A protein and the small-molecule ligand that binds it are described below.
Small molecule (SMILES): CC(=O)N[C@H]1[C@H](O[C@H]2[C@H](O)[C@@H](NC(C)=O)CO[C@@H]2CO)O[C@H](CO)[C@@H](O)[C@@H]1O

Sequence of chain 1.C:
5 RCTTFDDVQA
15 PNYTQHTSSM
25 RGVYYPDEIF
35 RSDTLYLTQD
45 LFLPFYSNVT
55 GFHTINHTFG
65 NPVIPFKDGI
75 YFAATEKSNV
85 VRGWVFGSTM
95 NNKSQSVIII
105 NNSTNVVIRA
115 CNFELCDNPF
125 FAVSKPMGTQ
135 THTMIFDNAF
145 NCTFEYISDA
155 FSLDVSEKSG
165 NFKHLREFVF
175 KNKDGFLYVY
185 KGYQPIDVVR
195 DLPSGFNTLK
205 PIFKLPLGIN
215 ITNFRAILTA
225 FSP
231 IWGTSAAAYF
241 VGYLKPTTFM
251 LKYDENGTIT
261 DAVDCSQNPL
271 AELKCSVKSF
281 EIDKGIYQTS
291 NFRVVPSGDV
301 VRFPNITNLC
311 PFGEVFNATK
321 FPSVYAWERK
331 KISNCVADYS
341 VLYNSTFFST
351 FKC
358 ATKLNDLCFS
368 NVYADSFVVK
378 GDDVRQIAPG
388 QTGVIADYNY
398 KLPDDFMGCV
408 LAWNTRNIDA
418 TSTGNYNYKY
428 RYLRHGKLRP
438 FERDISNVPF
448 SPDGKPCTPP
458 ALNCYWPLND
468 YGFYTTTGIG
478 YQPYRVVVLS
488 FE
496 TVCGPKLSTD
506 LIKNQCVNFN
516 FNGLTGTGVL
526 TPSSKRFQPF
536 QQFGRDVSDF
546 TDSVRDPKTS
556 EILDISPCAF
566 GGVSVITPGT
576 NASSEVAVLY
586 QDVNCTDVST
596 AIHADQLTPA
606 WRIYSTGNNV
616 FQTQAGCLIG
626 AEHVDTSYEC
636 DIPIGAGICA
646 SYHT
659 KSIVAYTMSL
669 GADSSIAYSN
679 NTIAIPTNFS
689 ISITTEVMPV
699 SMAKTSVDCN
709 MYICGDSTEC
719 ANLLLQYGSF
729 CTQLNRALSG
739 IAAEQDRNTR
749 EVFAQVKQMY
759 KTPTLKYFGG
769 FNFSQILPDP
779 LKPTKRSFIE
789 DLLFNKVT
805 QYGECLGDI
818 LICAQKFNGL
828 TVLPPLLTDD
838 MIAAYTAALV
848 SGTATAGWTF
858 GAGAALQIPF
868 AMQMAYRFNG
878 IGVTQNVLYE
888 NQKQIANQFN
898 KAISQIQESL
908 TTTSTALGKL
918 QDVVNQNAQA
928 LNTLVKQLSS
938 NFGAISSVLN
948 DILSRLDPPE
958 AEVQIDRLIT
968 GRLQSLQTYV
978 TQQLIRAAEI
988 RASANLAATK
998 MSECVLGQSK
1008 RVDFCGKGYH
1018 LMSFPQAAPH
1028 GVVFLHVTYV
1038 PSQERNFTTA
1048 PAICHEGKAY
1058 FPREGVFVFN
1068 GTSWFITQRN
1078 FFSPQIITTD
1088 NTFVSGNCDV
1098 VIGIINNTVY

Binding-site contacts:
Ligand atom C8 contacts residue GLU1041 of chain 1.B at 3.9 Å.
Ligand atom C8 contacts residue SER673 of chain 1.B at 4.3 Å.
Ligand atom N2 contacts residue ASN1043 of chain 1.B at 3.0 Å (h-bond).
Ligand atom C8 contacts residue ALA675 of chain 1.B at 4.1 Å (hydrophobic).
Ligand atom C1 contacts residue ASN1043 of chain 1.B at 1.4 Å.
Ligand atom C4 contacts residue ASN1043 of chain 1.B at 4.2 Å.
Ligand atom C7 contacts residue ASN1043 of chain 1.B at 3.2 Å.
Ligand atom O6 contacts residue GLN864 of chain 1.C at 4.3 Å.
Ligand atom O5 contacts residue ASN1043 of chain 1.B at 2.2 Å (h-bond).
Ligand atom C8 contacts residue ASN1043 of chain 1.B at 4.4 Å.
Ligand atom O6 contacts residue ASN1043 of chain 1.B at 4.3 Å.
Ligand atom C7 contacts residue ARG1042 of chain 1.B at 4.4 Å.
Ligand atom C8 contacts residue ARG1042 of chain 1.B at 3.8 Å.
Ligand atom C5 contacts residue ASN1043 of chain 1.B at 3.6 Å.
Ligand atom O7 contacts residue ASN1043 of chain 1.B at 2.8 Å (h-bond).
Ligand atom C5 contacts residue GLN864 of chain 1.C at 4.3 Å.
Ligand atom C3 contacts residue ASN1043 of chain 1.B at 3.8 Å.
Ligand atom C6 contacts residue GLN864 of chain 1.C at 4.1 Å.
Ligand atom C2 contacts residue ASN1043 of chain 1.B at 2.5 Å.

Sequence of chain 1.B:
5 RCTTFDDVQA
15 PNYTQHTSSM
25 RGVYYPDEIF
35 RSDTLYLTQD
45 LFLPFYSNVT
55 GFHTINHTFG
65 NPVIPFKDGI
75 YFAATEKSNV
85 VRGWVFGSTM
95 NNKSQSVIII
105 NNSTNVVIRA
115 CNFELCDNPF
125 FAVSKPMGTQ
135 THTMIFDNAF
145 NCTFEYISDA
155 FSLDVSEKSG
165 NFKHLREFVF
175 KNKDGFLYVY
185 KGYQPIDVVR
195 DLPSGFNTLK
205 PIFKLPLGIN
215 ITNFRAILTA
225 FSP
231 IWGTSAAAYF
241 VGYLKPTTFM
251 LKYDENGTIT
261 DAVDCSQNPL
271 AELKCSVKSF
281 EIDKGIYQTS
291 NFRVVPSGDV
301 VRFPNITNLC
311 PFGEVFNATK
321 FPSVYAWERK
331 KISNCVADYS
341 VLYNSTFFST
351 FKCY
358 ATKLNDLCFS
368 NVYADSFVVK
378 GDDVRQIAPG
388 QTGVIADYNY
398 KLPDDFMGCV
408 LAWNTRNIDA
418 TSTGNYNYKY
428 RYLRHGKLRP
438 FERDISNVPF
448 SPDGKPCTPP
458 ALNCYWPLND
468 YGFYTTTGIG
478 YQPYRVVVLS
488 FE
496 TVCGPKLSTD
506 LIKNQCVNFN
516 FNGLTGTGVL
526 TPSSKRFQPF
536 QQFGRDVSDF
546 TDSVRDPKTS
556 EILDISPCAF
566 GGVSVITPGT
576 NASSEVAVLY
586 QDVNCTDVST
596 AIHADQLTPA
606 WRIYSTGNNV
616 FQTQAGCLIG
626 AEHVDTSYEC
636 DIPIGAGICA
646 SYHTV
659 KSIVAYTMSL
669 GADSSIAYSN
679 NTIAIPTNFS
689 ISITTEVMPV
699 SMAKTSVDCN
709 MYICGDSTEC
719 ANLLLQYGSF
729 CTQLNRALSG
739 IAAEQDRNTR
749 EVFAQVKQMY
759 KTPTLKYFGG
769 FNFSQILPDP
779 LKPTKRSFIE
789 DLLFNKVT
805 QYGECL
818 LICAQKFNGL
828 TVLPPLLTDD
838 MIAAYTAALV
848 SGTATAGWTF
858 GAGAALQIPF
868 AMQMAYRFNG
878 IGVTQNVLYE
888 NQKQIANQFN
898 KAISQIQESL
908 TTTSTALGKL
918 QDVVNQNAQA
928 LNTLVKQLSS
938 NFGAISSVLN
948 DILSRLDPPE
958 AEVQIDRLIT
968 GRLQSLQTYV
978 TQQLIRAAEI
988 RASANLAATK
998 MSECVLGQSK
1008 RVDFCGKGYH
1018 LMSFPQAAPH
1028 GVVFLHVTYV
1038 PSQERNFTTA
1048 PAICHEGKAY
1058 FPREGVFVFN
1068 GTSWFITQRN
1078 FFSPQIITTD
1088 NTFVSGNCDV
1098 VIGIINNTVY